Sequence of chain 1.A:
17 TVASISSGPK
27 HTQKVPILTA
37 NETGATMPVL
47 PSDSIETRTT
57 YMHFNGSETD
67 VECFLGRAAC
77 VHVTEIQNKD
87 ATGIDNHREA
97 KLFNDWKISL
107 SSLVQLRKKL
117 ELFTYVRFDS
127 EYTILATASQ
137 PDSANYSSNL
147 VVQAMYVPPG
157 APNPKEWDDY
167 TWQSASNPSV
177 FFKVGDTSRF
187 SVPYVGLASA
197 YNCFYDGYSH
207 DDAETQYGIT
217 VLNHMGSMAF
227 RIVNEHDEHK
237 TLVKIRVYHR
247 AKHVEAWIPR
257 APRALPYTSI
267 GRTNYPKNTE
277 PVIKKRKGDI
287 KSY

A small-molecule ligand and the protein it binds are described below.
Small molecule (SMILES): Cc1cc(CCCCCOc2ccc(C3=NCCO3)cc2)on1

Sequence of chain 1.C:
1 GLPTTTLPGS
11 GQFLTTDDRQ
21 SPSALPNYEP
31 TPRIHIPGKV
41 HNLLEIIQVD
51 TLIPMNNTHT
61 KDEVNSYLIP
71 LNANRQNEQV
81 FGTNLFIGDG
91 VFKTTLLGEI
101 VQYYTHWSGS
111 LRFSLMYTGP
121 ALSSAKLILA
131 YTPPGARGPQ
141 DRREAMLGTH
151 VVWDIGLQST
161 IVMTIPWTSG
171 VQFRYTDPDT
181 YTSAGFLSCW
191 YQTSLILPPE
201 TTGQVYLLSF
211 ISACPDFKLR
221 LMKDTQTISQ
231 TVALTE

Binding-site contacts:
Ligand atom C4 contacts residue LEU106 of chain 1.A at 3.9 Å (hydrophobic).
Ligand atom O1 contacts residue LEU106 of chain 1.A at 3.8 Å.
Ligand atom N3A contacts residue ALA24 of chain 1.C at 3.8 Å.
Ligand atom C4C contacts residue VAL188 of chain 1.A at 3.7 Å (hydrophobic).
Ligand atom C5C contacts residue VAL191 of chain 1.A at 3.8 Å (hydrophobic).
Ligand atom N3A contacts residue PHE186 of chain 1.A at 4.0 Å.
Ligand atom O1A contacts residue PHE186 of chain 1.A at 3.0 Å.
Ligand atom C6B contacts residue TYR128 of chain 1.A at 3.3 Å (hydrophobic).
Ligand atom N3A contacts residue PRO174 of chain 1.A at 3.7 Å.
Ligand atom C6B contacts residue ILE104 of chain 1.A at 3.6 Å (hydrophobic).
Ligand atom C1B contacts residue TYR128 of chain 1.A at 3.6 Å (hydrophobic).
Ligand atom C4 contacts residue TYR197 of chain 1.A at 3.8 Å (hydrophobic).
Ligand atom C4C contacts residue VAL191 of chain 1.A at 3.0 Å (hydrophobic).
Ligand atom C2B contacts residue VAL188 of chain 1.A at 3.5 Å (hydrophobic).
Ligand atom C1B contacts residue VAL188 of chain 1.A at 3.8 Å (hydrophobic).
Ligand atom C3C contacts residue TYR128 of chain 1.A at 3.4 Å (hydrophobic).
Ligand atom O1B contacts residue ILE104 of chain 1.A at 3.9 Å.
Ligand atom N2 contacts residue LEU106 of chain 1.A at 3.8 Å.
Ligand atom C1C contacts residue LEU106 of chain 1.A at 3.8 Å (hydrophobic).
Ligand atom C5B contacts residue MET224 of chain 1.A at 3.8 Å (hydrophobic).
Ligand atom C1B contacts residue ILE104 of chain 1.A at 4.0 Å (hydrophobic).
Ligand atom O1 contacts residue MET221 of chain 1.A at 3.9 Å.
Ligand atom C5 contacts residue LEU106 of chain 1.A at 3.8 Å (hydrophobic).
Ligand atom C3B contacts residue VAL188 of chain 1.A at 3.8 Å (hydrophobic).
Ligand atom C2A contacts residue PHE186 of chain 1.A at 3.3 Å (hydrophobic).
Ligand atom C4B contacts residue TYR152 of chain 1.A at 3.8 Å (hydrophobic).
Ligand atom C4B contacts residue PHE186 of chain 1.A at 3.6 Å (hydrophobic).
Ligand atom C3B contacts residue TYR152 of chain 1.A at 3.7 Å (hydrophobic).
Ligand atom C5B contacts residue TYR128 of chain 1.A at 4.0 Å (hydrophobic).
Ligand atom C2C contacts residue TYR197 of chain 1.A at 3.7 Å (hydrophobic).
Ligand atom C5B contacts residue PHE186 of chain 1.A at 3.9 Å (hydrophobic).
Ligand atom C5A contacts residue PHE186 of chain 1.A at 3.5 Å (hydrophobic).
Ligand atom C5A contacts residue VAL176 of chain 1.A at 3.6 Å (hydrophobic).
Ligand atom C1C contacts residue TYR128 of chain 1.A at 3.7 Å (hydrophobic).
Ligand atom N3A contacts residue TYR152 of chain 1.A at 3.5 Å.
Ligand atom C5A contacts residue ALA150 of chain 1.A at 3.6 Å (hydrophobic).
Ligand atom C2C contacts residue MET221 of chain 1.A at 4.0 Å (hydrophobic).
Ligand atom C2A contacts residue TYR152 of chain 1.A at 3.6 Å (hydrophobic).
Ligand atom C4A contacts residue PRO174 of chain 1.A at 3.1 Å (hydrophobic).
Ligand atom O1B contacts residue TYR128 of chain 1.A at 3.4 Å (h-bond).